Binding-site contacts:
Ligand atom CD2 contacts residue THR1121 of chain 7.OA at 4.3 Å.
Ligand atom CG contacts residue GLN1063 of chain 7.OA at 4.3 Å.
Ligand atom CB contacts residue GLN1063 of chain 7.OA at 4.5 Å.
Ligand atom CD2 contacts residue ALA1120 of chain 7.OA at 3.5 Å (hydrophobic).
Ligand atom CD2 contacts residue GLN1063 of chain 7.OA at 3.6 Å.
Ligand atom CE2 contacts residue GLN1063 of chain 7.OA at 3.3 Å.
Ligand atom O contacts residue GLN1063 of chain 7.OA at 2.9 Å (h-bond).
Ligand atom CD2 contacts residue HIS1126 of chain 7.OA at 3.4 Å.
Ligand atom CA contacts residue GLN1063 of chain 7.OA at 4.3 Å.
Ligand atom CD1 contacts residue ALA1120 of chain 7.OA at 4.3 Å (hydrophobic).
Ligand atom O contacts residue THR1121 of chain 7.OA at 4.0 Å.
Ligand atom SD contacts residue ASN1072 of chain 7.OA at 3.7 Å.
Ligand atom CD2 contacts residue LEU1129 of chain 7.OA at 4.2 Å (hydrophobic).
Ligand atom CG contacts residue THR1121 of chain 7.OA at 3.3 Å.
Ligand atom CZ contacts residue GLN1063 of chain 7.OA at 4.1 Å.
Ligand atom CD1 contacts residue ASN1122 of chain 7.OA at 4.3 Å.
Ligand atom CB contacts residue THR1121 of chain 7.OA at 3.3 Å.
Ligand atom CE1 contacts residue ASN1072 of chain 7.OA at 3.3 Å.
Ligand atom CD2 contacts residue PHE1125 of chain 7.OA at 4.2 Å (hydrophobic).
Ligand atom OH contacts residue ASN1072 of chain 7.OA at 3.1 Å (h-bond).
Ligand atom CD1 contacts residue PHE1125 of chain 7.OA at 3.6 Å (hydrophobic).
Ligand atom CD1 contacts residue THR1121 of chain 7.OA at 3.0 Å.
Ligand atom O contacts residue VAL1202 of chain 7.OA at 3.2 Å.
Ligand atom CG contacts residue ASN1072 of chain 7.OA at 4.2 Å.
Ligand atom CD2 contacts residue THR1121 of chain 7.OA at 4.0 Å.
Ligand atom CG contacts residue HIS1126 of chain 7.OA at 4.3 Å.
Ligand atom CD1 contacts residue ASN1072 of chain 7.OA at 4.0 Å.
Ligand atom CE1 contacts residue THR1121 of chain 7.OA at 3.9 Å.
Ligand atom CZ contacts residue ASN1072 of chain 7.OA at 3.5 Å.
Ligand atom C contacts residue GLN1063 of chain 7.OA at 3.9 Å.
Ligand atom CA contacts residue HIS1126 of chain 7.OA at 4.3 Å.
Ligand atom CG contacts residue ALA1120 of chain 7.OA at 4.4 Å (hydrophobic).
Ligand atom CG2 contacts residue GLN1063 of chain 7.OA at 3.3 Å.
Ligand atom C contacts residue HIS1126 of chain 7.OA at 4.0 Å.
Ligand atom CE2 contacts residue ASN1072 of chain 7.OA at 4.4 Å.
Ligand atom OH contacts residue HIS1068 of chain 7.OA at 3.8 Å.
Ligand atom C contacts residue VAL1202 of chain 7.OA at 4.2 Å (hydrophobic).
Ligand atom CD1 contacts residue GLN1063 of chain 7.OA at 3.8 Å.
Ligand atom OH contacts residue GLN1063 of chain 7.OA at 3.7 Å.
Ligand atom O contacts residue HIS1126 of chain 7.OA at 3.3 Å (h-bond).

A small-molecule ligand and the protein it binds are described below.
Small molecule (SMILES): CC[C@H](C)[C@H](N)C(=O)N[C@@H](CC(C)C)C(=O)N1CCC[C@H]1C(=O)N[C@@H](CCSC)C(=O)N[C@@H](Cc1ccc(O)cc1)C(=O)N[C@@H](CCCCN)C(=O)N[C@@H](CC(C)C)C(=O)N[C@@H](CO)C(=O)N1CCC[C@H]1C=O

Sequence of chain 7.OA:
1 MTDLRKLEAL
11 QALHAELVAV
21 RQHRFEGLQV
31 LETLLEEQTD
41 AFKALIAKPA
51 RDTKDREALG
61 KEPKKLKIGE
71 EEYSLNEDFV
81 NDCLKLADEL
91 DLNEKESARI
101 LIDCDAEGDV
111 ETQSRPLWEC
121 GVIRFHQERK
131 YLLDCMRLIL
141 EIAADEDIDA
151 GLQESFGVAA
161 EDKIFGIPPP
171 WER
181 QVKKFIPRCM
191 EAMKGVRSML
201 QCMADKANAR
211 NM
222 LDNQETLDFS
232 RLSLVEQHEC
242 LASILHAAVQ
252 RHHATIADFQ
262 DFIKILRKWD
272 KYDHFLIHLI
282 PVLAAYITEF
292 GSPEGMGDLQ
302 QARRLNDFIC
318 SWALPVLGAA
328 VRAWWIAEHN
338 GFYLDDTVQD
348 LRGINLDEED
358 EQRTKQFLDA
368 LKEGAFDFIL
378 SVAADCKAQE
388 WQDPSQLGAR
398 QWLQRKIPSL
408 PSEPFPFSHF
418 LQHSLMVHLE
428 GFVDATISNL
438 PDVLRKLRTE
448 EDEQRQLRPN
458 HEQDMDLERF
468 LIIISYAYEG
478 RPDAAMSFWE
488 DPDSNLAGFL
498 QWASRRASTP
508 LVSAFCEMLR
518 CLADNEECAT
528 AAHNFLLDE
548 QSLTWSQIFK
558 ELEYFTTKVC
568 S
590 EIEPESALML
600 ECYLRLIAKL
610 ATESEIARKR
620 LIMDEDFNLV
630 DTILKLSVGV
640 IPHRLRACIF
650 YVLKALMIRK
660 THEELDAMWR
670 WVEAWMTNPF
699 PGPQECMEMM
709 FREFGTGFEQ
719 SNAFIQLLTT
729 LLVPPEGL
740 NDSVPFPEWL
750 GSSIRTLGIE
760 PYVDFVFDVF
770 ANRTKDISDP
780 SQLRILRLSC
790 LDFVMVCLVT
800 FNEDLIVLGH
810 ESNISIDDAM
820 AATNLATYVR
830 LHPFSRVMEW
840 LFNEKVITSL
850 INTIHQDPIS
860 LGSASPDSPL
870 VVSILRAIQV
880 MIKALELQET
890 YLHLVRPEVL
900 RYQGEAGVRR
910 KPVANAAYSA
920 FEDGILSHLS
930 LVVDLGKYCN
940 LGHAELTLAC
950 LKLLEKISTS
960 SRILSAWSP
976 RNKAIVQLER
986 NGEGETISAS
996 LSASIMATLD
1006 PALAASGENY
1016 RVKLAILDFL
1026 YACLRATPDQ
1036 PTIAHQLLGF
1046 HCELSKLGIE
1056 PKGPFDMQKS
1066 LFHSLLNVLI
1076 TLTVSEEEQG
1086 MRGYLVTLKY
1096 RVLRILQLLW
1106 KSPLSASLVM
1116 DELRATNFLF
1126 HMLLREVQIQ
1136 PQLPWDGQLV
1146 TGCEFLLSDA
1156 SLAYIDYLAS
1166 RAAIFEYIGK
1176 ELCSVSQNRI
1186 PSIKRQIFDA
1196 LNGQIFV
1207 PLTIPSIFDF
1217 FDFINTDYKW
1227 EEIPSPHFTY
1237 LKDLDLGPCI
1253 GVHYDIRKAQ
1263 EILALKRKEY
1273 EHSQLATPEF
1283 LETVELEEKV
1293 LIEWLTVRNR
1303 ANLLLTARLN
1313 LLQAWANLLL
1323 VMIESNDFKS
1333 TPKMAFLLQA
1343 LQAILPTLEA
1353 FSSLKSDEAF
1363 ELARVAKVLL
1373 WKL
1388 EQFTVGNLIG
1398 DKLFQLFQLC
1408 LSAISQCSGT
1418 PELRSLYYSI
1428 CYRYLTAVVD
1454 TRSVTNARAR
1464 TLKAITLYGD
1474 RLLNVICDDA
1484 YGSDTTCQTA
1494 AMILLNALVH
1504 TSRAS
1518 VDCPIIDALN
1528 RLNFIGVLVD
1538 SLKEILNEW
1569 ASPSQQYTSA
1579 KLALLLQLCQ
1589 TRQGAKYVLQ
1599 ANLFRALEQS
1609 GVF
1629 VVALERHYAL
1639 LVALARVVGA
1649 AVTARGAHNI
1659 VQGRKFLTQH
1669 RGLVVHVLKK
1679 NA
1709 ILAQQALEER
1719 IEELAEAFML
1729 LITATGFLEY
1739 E